Binding-site contacts:
Ligand atom N1 contacts residue ASN17 of chain 1.A at 2.6 Å (h-bond).
Ligand atom N1 contacts residue VAL18 of chain 1.A at 4.2 Å.
Ligand atom N1 contacts residue ARG21 of chain 1.A at 2.9 Å (salt-bridge).
Ligand atom N1 contacts residue PHE14 of chain 1.A at 3.7 Å.
Ligand atom C5 contacts residue ARG21 of chain 1.A at 4.2 Å.
Ligand atom C5 contacts residue ASN17 of chain 1.A at 3.3 Å.
Ligand atom C5 contacts residue GLU114 of chain 1.A at 3.7 Å.
Ligand atom I4 contacts residue ILE13 of chain 1.A at 4.0 Å.
Ligand atom C4 contacts residue PHE14 of chain 1.A at 4.0 Å (hydrophobic).
Ligand atom I4 contacts residue PHE14 of chain 1.A at 4.2 Å.
Ligand atom C3 contacts residue ARG21 of chain 1.A at 3.9 Å.
Ligand atom N2 contacts residue VAL18 of chain 1.A at 4.2 Å.
Ligand atom C4 contacts residue ASN17 of chain 1.A at 2.9 Å.
Ligand atom C5 contacts residue PHE14 of chain 1.A at 3.2 Å (hydrophobic).
Ligand atom N1 contacts residue GLU114 of chain 1.A at 2.8 Å (salt-bridge).
Ligand atom C3 contacts residue ASN17 of chain 1.A at 1.6 Å.
Ligand atom N2 contacts residue ARG21 of chain 1.A at 2.6 Å (salt-bridge).
Ligand atom N2 contacts residue ASN17 of chain 1.A at 1.3 Å (h-bond).
Ligand atom I4 contacts residue ASN17 of chain 1.A at 3.9 Å.
Ligand atom N2 contacts residue GLU114 of chain 1.A at 3.7 Å.

Sequence of chain 1.A:
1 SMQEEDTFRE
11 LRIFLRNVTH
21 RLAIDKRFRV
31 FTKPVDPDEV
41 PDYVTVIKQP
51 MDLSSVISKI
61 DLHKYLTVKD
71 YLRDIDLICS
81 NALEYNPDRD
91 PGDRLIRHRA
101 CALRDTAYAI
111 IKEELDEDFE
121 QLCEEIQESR

A small-molecule ligand and the protein it binds are described below.
Small molecule (SMILES): Ic1cn[nH]c1